A protein and the small-molecule ligand that binds it are described below.
Small molecule (SMILES): Nc1nc2c(ccn2[C@@H]2O[C@H](COP(=O)(O)OP(=O)(O)OP(=O)(O)O)[C@@H](O)[C@H]2O)c(=O)[nH]1

Binding-site contacts:
Ligand atom O7 contacts residue LYS126 of chain 1.S at 3.6 Å.
Ligand atom C10 contacts residue LEU124 of chain 1.S at 3.5 Å (hydrophobic).
Ligand atom N3 contacts residue GLU142 of chain 1.R at 3.1 Å (salt-bridge).
Ligand atom O13 contacts residue VAL140 of chain 1.R at 3.2 Å.
Ligand atom O13 contacts residue HIS169 of chain 1.R at 3.6 Å.
Ligand atom N contacts residue LEU122 of chain 1.S at 3.0 Å (h-bond).
Ligand atom O9 contacts residue ARG175 of chain 1.R at 3.0 Å (salt-bridge).
Ligand atom O12 contacts residue LEU124 of chain 1.S at 3.6 Å.
Ligand atom C4 contacts residue CYS100 of chain 1.R at 3.7 Å (hydrophobic).
Ligand atom O11 contacts residue SER125 of chain 1.S at 2.7 Å (h-bond).
Ligand atom N contacts residue LEU124 of chain 1.S at 3.7 Å.
Ligand atom N1 contacts residue GLY123 of chain 1.S at 3.6 Å.
Ligand atom C contacts residue LEU124 of chain 1.S at 3.4 Å (hydrophobic).
Ligand atom O11 contacts residue GLY123 of chain 1.S at 3.7 Å.
Ligand atom C4 contacts residue HIS102 of chain 1.R at 3.4 Å.
Ligand atom C3 contacts residue HIS102 of chain 1.R at 3.7 Å.
Ligand atom N3 contacts residue LEU124 of chain 1.S at 3.5 Å.
Ligand atom O5 contacts residue ARG175 of chain 1.R at 3.3 Å (salt-bridge).
Ligand atom O10 contacts residue ARG175 of chain 1.R at 3.0 Å (salt-bridge).
Ligand atom N contacts residue GLU142 of chain 1.R at 3.2 Å (salt-bridge).
Ligand atom O3 contacts residue ARG56 of chain 1.M at 3.5 Å (salt-bridge).
Ligand atom O2 contacts residue LYS126 of chain 1.S at 3.1 Å (salt-bridge).
Ligand atom C8 contacts residue SER125 of chain 1.S at 3.4 Å.
Ligand atom O9 contacts residue SER125 of chain 1.S at 3.4 Å (h-bond).
Ligand atom O13 contacts residue GLN141 of chain 1.R at 2.9 Å (h-bond).
Ligand atom O13 contacts residue LEU124 of chain 1.S at 3.7 Å.
Ligand atom O4 contacts residue ARG56 of chain 1.M at 3.4 Å.
Ligand atom O2 contacts residue ASN77 of chain 1.S at 3.1 Å (h-bond).
Ligand atom O12 contacts residue SER125 of chain 1.S at 2.9 Å (h-bond).
Ligand atom O5 contacts residue HIS103 of chain 1.R at 2.6 Å (h-bond).
Ligand atom O8 contacts residue ARG129 of chain 1.S at 2.9 Å (salt-bridge).
Ligand atom O8 contacts residue LYS126 of chain 1.S at 2.9 Å (salt-bridge).
Ligand atom N2 contacts residue HIS102 of chain 1.R at 3.6 Å.
Ligand atom O8 contacts residue SER125 of chain 1.S at 2.5 Å (h-bond).
Ligand atom O10 contacts residue ARG129 of chain 1.S at 3.1 Å (salt-bridge).
Ligand atom C3 contacts residue CYS100 of chain 1.R at 3.6 Å (hydrophobic).
Ligand atom P2 contacts residue SER125 of chain 1.S at 3.4 Å.
Ligand atom O11 contacts residue LYS126 of chain 1.S at 3.3 Å.
Ligand atom N1 contacts residue LEU124 of chain 1.S at 3.2 Å (h-bond).
Ligand atom O contacts residue PHE81 of chain 1.S at 3.6 Å.

Sequence of chain 1.M:
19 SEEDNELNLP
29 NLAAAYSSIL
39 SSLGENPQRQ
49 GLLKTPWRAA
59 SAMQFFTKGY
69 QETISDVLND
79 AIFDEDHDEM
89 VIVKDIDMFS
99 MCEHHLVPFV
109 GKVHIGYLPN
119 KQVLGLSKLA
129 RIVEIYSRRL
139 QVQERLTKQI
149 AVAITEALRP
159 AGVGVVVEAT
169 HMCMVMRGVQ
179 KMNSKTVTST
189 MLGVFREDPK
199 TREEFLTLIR

Sequence of chain 1.S:
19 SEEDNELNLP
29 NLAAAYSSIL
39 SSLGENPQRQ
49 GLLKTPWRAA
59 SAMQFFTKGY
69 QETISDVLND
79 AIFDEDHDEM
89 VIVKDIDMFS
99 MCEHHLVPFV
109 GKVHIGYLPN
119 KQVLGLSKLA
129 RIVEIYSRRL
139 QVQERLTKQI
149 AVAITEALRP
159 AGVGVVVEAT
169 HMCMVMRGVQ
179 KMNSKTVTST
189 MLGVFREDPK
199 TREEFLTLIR

Sequence of chain 1.R:
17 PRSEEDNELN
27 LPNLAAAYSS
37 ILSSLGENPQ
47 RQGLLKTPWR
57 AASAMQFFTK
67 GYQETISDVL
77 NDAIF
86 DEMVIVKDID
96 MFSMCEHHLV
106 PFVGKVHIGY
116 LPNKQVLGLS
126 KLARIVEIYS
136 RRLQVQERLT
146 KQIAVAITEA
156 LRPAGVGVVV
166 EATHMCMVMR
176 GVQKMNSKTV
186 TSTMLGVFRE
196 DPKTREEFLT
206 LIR